The small molecule below binds the protein below.
Small molecule (SMILES): CC(=O)N[C@@H]1[C@@H](O)[C@H](O)[C@@H](CO)O[C@H]1O

Binding-site contacts:
Ligand atom O7 contacts residue ASN44 of chain 1.D at 3.4 Å (h-bond).
Ligand atom C2 contacts residue ASN44 of chain 1.D at 2.5 Å.
Ligand atom N2 contacts residue SER151 of chain 1.D at 4.5 Å.
Ligand atom C4 contacts residue ASN44 of chain 1.D at 4.2 Å.
Ligand atom C5 contacts residue SER151 of chain 1.D at 3.3 Å.
Ligand atom C5 contacts residue GLN153 of chain 1.D at 4.2 Å.
Ligand atom C1 contacts residue ASN44 of chain 1.D at 1.4 Å.
Ligand atom N2 contacts residue ASN44 of chain 1.D at 3.0 Å (h-bond).
Ligand atom C6 contacts residue SER151 of chain 1.D at 4.0 Å.
Ligand atom C1 contacts residue SER151 of chain 1.D at 3.6 Å.
Ligand atom O7 contacts residue ASN24 of chain 1.D at 4.2 Å.
Ligand atom C2 contacts residue SER151 of chain 1.D at 4.5 Å.
Ligand atom C8 contacts residue TYR152 of chain 1.D at 4.0 Å (hydrophobic).
Ligand atom C4 contacts residue SER151 of chain 1.D at 4.2 Å.
Ligand atom C7 contacts residue ASN44 of chain 1.D at 3.4 Å.
Ligand atom C6 contacts residue GLN153 of chain 1.D at 4.0 Å.
Ligand atom C5 contacts residue ASN44 of chain 1.D at 3.7 Å.
Ligand atom C3 contacts residue SER151 of chain 1.D at 3.7 Å.
Ligand atom C1 contacts residue GLN153 of chain 1.D at 4.0 Å.
Ligand atom O6 contacts residue GLN153 of chain 1.D at 3.1 Å (h-bond).
Ligand atom O5 contacts residue ASN44 of chain 1.D at 2.4 Å (h-bond).
Ligand atom O4 contacts residue SER151 of chain 1.D at 3.9 Å.
Ligand atom O5 contacts residue GLN153 of chain 1.D at 3.2 Å (h-bond).
Ligand atom O3 contacts residue SER151 of chain 1.D at 4.2 Å.
Ligand atom C7 contacts residue ASN24 of chain 1.D at 4.5 Å.
Ligand atom O5 contacts residue SER151 of chain 1.D at 3.5 Å (h-bond).
Ligand atom C8 contacts residue ASN24 of chain 1.D at 3.2 Å.
Ligand atom C3 contacts residue ASN44 of chain 1.D at 3.8 Å.

Sequence of chain 1.D:
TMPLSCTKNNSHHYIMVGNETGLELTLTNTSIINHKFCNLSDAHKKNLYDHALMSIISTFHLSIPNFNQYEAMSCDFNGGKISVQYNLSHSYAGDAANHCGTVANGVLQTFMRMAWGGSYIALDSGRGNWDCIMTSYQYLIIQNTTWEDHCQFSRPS